The small molecule below binds the protein below.
Small molecule (SMILES): CC1=C(CCC(=O)O)C2=Cc3c(CCC(=O)O)c(C)c4n3[Fe@]35n6c(c(C)c(CCC(=O)O)c6=CC1=[N+]23)=CC1=[N+]5C(=C4)C(C)=C1CCC(=O)O

Binding-site contacts:
Ligand atom CHB contacts residue THR174 of chain 1.B at 3.6 Å.
Ligand atom O1C contacts residue HIS120 of chain 1.B at 2.8 Å (h-bond).
Ligand atom ND contacts residue HIS160 of chain 1.B at 2.9 Å (h-bond).
Ligand atom C4B contacts residue HIS120 of chain 1.B at 3.2 Å.
Ligand atom C4D contacts residue HIS160 of chain 1.B at 3.3 Å.
Ligand atom C4B contacts residue HIS160 of chain 1.B at 3.6 Å.
Ligand atom FE contacts residue HIS160 of chain 1.B at 2.2 Å.
Ligand atom CAB contacts residue HIS120 of chain 1.B at 3.3 Å.
Ligand atom C2A contacts residue ARG141 of chain 1.B at 3.6 Å.
Ligand atom O1A contacts residue TRP145 of chain 1.B at 2.7 Å (h-bond).
Ligand atom C2B contacts residue HIS120 of chain 1.B at 3.3 Å.
Ligand atom CHD contacts residue PHE189 of chain 1.B at 3.4 Å (hydrophobic).
Ligand atom O2D contacts residue ARG210 of chain 1.B at 3.4 Å (salt-bridge).
Ligand atom O2A contacts residue ARG141 of chain 1.B at 2.5 Å (salt-bridge).
Ligand atom C1D contacts residue MET204 of chain 1.B at 3.6 Å (hydrophobic).
Ligand atom C3C contacts residue ALA164 of chain 1.B at 3.6 Å (hydrophobic).
Ligand atom CMA contacts residue PHE139 of chain 1.B at 3.1 Å (hydrophobic).
Ligand atom CMB contacts residue HIS120 of chain 1.B at 3.3 Å.
Ligand atom C1D contacts residue PHE189 of chain 1.B at 3.3 Å (hydrophobic).
Ligand atom NC contacts residue HIS160 of chain 1.B at 3.1 Å (h-bond).
Ligand atom CMD contacts residue PHE189 of chain 1.B at 3.3 Å (hydrophobic).
Ligand atom NB contacts residue HIS120 of chain 1.B at 3.5 Å.
Ligand atom O1D contacts residue PHE139 of chain 1.B at 3.6 Å.
Ligand atom CHC contacts residue HIS160 of chain 1.B at 3.6 Å.
Ligand atom O2A contacts residue TRP145 of chain 1.B at 3.6 Å.
Ligand atom O2B contacts residue ASN117 of chain 1.B at 3.3 Å (h-bond).
Ligand atom CGC contacts residue HIS120 of chain 1.B at 3.5 Å.
Ligand atom C3D contacts residue PHE189 of chain 1.B at 3.4 Å (hydrophobic).
Ligand atom CHA contacts residue HIS160 of chain 1.B at 3.4 Å.
Ligand atom CGA contacts residue ARG141 of chain 1.B at 3.6 Å.
Ligand atom CMA contacts residue ARG141 of chain 1.B at 3.6 Å.
Ligand atom NA contacts residue HIS160 of chain 1.B at 3.1 Å (h-bond).
Ligand atom CMC contacts residue ALA164 of chain 1.B at 3.0 Å (hydrophobic).
Ligand atom CGB contacts residue ASN117 of chain 1.B at 3.3 Å.
Ligand atom NB contacts residue HIS160 of chain 1.B at 3.2 Å (h-bond).
Ligand atom C3B contacts residue HIS120 of chain 1.B at 3.2 Å.
Ligand atom CGA contacts residue TRP145 of chain 1.B at 3.5 Å (hydrophobic).
Ligand atom C1B contacts residue HIS120 of chain 1.B at 3.3 Å.
Ligand atom C2D contacts residue PHE189 of chain 1.B at 3.0 Å (hydrophobic).
Ligand atom CGD contacts residue ARG210 of chain 1.B at 3.6 Å.

Sequence of chain 1.B:
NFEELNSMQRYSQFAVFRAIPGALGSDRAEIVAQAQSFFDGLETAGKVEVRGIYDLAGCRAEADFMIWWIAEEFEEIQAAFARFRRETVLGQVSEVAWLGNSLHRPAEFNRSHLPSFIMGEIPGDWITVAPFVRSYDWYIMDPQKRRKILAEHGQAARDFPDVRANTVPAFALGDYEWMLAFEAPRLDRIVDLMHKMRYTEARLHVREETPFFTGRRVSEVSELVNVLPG